Binding-site contacts:
Ligand atom O9 contacts residue SER125 of chain 1.M at 2.5 Å (h-bond).
Ligand atom P2 contacts residue ARG175 of chain 1.L at 3.6 Å.
Ligand atom C5 contacts residue GLY123 of chain 1.M at 3.7 Å.
Ligand atom O contacts residue PHE81 of chain 1.M at 3.6 Å.
Ligand atom C contacts residue GLU142 of chain 1.L at 3.6 Å.
Ligand atom C contacts residue LEU124 of chain 1.M at 3.5 Å (hydrophobic).
Ligand atom O10 contacts residue ARG175 of chain 1.L at 2.9 Å (salt-bridge).
Ligand atom N contacts residue GLU142 of chain 1.L at 3.0 Å (salt-bridge).
Ligand atom O3 contacts residue ARG56 of chain 1.S at 3.1 Å (salt-bridge).
Ligand atom O5 contacts residue HIS103 of chain 1.L at 2.9 Å (h-bond).
Ligand atom O5 contacts residue ARG175 of chain 1.L at 3.2 Å (salt-bridge).
Ligand atom N3 contacts residue GLU142 of chain 1.L at 2.8 Å (salt-bridge).
Ligand atom O8 contacts residue ARG129 of chain 1.M at 2.6 Å (salt-bridge).
Ligand atom C4 contacts residue HIS102 of chain 1.L at 3.5 Å.
Ligand atom O13 contacts residue GLN141 of chain 1.L at 2.8 Å (h-bond).
Ligand atom O13 contacts residue HIS169 of chain 1.L at 3.3 Å.
Ligand atom C8 contacts residue SER125 of chain 1.M at 3.6 Å.
Ligand atom N1 contacts residue LEU124 of chain 1.M at 3.2 Å (h-bond).
Ligand atom O9 contacts residue LYS126 of chain 1.M at 3.1 Å (salt-bridge).
Ligand atom N1 contacts residue GLY123 of chain 1.M at 3.4 Å.
Ligand atom O2 contacts residue LYS126 of chain 1.M at 3.0 Å (salt-bridge).
Ligand atom O12 contacts residue SER125 of chain 1.M at 2.9 Å (h-bond).
Ligand atom O2 contacts residue ASN77 of chain 1.M at 2.6 Å (h-bond).
Ligand atom N contacts residue LEU122 of chain 1.M at 3.0 Å (h-bond).
Ligand atom O contacts residue HIS102 of chain 1.L at 3.7 Å.
Ligand atom O10 contacts residue SER125 of chain 1.M at 3.1 Å (h-bond).
Ligand atom O8 contacts residue ARG175 of chain 1.L at 3.0 Å (salt-bridge).
Ligand atom C7 contacts residue ARG56 of chain 1.S at 3.6 Å.
Ligand atom O11 contacts residue GLY123 of chain 1.M at 3.4 Å.
Ligand atom O9 contacts residue ARG129 of chain 1.M at 2.8 Å (salt-bridge).
Ligand atom O4 contacts residue ARG56 of chain 1.S at 3.4 Å.
Ligand atom N3 contacts residue LEU124 of chain 1.M at 3.6 Å.
Ligand atom C10 contacts residue LEU124 of chain 1.M at 3.5 Å (hydrophobic).
Ligand atom O13 contacts residue VAL140 of chain 1.L at 3.2 Å.
Ligand atom P2 contacts residue SER125 of chain 1.M at 3.3 Å.
Ligand atom P2 contacts residue ARG129 of chain 1.M at 3.6 Å.
Ligand atom O11 contacts residue SER125 of chain 1.M at 3.0 Å (h-bond).
Ligand atom O11 contacts residue LYS126 of chain 1.M at 3.5 Å.
Ligand atom N2 contacts residue HIS102 of chain 1.L at 3.6 Å.
Ligand atom C4 contacts residue ZN1 of chain 1.VB at 3.5 Å.

Sequence of chain 1.M:
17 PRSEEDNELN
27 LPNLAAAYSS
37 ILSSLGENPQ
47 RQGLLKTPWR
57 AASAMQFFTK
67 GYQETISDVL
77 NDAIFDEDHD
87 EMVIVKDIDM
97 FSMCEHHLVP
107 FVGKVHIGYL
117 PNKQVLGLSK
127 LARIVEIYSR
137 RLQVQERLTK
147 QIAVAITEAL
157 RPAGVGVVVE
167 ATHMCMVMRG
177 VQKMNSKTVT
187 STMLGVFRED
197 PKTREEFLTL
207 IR

Sequence of chain 1.S:
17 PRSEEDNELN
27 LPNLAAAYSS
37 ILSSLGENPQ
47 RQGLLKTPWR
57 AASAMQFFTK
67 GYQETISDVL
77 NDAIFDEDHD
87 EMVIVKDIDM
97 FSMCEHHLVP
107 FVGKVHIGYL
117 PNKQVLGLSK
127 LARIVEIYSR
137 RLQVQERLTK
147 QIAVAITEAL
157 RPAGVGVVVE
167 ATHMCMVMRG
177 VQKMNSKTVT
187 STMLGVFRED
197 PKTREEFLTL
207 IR

Sequence of chain 1.L:
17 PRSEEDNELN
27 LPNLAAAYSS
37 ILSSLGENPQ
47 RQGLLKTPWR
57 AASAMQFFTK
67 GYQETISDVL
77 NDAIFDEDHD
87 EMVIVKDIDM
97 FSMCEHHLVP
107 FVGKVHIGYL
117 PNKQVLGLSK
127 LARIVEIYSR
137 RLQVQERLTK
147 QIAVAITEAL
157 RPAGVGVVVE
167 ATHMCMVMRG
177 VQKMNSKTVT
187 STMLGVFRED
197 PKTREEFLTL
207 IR

The small molecule below binds the protein below.
Small molecule (SMILES): Nc1nc2c(ccn2[C@@H]2O[C@H](COP(=O)(O)OP(=O)(O)OP(=O)(O)O)[C@@H](O)[C@H]2O)c(=O)[nH]1